Binding-site contacts:
Ligand atom CAM contacts residue GLU69 of chain 1.A at 3.1 Å.
Ligand atom CAV contacts residue PHE164 of chain 1.A at 3.4 Å (hydrophobic).
Ligand atom NAR contacts residue MET101 of chain 1.A at 3.4 Å (h-bond).
Ligand atom CAO contacts residue THR98 of chain 1.A at 3.7 Å.
Ligand atom OBC contacts residue SER162 of chain 1.A at 3.5 Å.
Ligand atom CAF contacts residue ALA50 of chain 1.A at 3.6 Å (hydrophobic).
Ligand atom CAH contacts residue PHE164 of chain 1.A at 3.6 Å (hydrophobic).
Ligand atom CBG contacts residue TYR141 of chain 1.A at 3.3 Å (hydrophobic).
Ligand atom CBH contacts residue TYR141 of chain 1.A at 3.3 Å (hydrophobic).
Ligand atom CAU contacts residue PHE164 of chain 1.A at 3.7 Å (hydrophobic).
Ligand atom NAE contacts residue PHE164 of chain 1.A at 3.3 Å.
Ligand atom CBE contacts residue ASP163 of chain 1.A at 3.6 Å.
Ligand atom CBD contacts residue GLU69 of chain 1.A at 3.5 Å.
Ligand atom FBM contacts residue PHE76 of chain 1.A at 3.6 Å.
Ligand atom FBM contacts residue LEU136 of chain 1.A at 3.7 Å.
Ligand atom CBA contacts residue ASP163 of chain 1.A at 3.3 Å.
Ligand atom CAQ contacts residue TYR100 of chain 1.A at 3.3 Å (hydrophobic).
Ligand atom CBI contacts residue GLU69 of chain 1.A at 3.2 Å.
Ligand atom FBK contacts residue VAL161 of chain 1.A at 3.6 Å.
Ligand atom NAI contacts residue ALA50 of chain 1.A at 3.7 Å.
Ligand atom CBA contacts residue GLU69 of chain 1.A at 3.7 Å.
Ligand atom CAF contacts residue PHE164 of chain 1.A at 3.6 Å (hydrophobic).
Ligand atom NAI contacts residue THR98 of chain 1.A at 3.2 Å (h-bond).
Ligand atom OBC contacts residue ASP163 of chain 1.A at 2.8 Å (salt-bridge).
Ligand atom FBM contacts residue TYR141 of chain 1.A at 3.6 Å.
Ligand atom CAQ contacts residue MET101 of chain 1.A at 3.3 Å (hydrophobic).
Ligand atom FBL contacts residue VAL161 of chain 1.A at 3.7 Å.
Ligand atom NBB contacts residue GLU69 of chain 1.A at 2.8 Å (salt-bridge).
Ligand atom CAD contacts residue PHE164 of chain 1.A at 3.3 Å (hydrophobic).
Ligand atom CBA contacts residue MET73 of chain 1.A at 3.7 Å (hydrophobic).
Ligand atom FBL contacts residue SER162 of chain 1.A at 3.2 Å.
Ligand atom FBK contacts residue ILE81 of chain 1.A at 3.4 Å.
Ligand atom CAJ contacts residue THR98 of chain 1.A at 3.7 Å.
Ligand atom NBB contacts residue MET73 of chain 1.A at 3.4 Å (h-bond).
Ligand atom NAA contacts residue ALA50 of chain 1.A at 3.4 Å.
Ligand atom NAR contacts residue TYR100 of chain 1.A at 3.6 Å.
Ligand atom NBB contacts residue ASP163 of chain 1.A at 3.5 Å (salt-bridge).
Ligand atom CAV contacts residue VAL33 of chain 1.A at 3.6 Å (hydrophobic).
Ligand atom NAA contacts residue PHE164 of chain 1.A at 3.7 Å.
Ligand atom FBL contacts residue HIS143 of chain 1.A at 3.7 Å.

Sequence of chain 1.A:
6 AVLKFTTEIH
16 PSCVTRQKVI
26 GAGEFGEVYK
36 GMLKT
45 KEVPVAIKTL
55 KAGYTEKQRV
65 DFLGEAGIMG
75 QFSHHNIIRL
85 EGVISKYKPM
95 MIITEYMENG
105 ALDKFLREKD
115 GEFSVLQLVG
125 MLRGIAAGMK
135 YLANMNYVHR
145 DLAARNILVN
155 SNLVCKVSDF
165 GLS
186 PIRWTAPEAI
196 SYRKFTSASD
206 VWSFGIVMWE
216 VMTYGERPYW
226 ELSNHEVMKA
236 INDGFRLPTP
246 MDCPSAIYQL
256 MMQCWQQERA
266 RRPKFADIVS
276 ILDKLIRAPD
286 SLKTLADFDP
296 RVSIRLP

A small-molecule ligand and the protein it binds are described below.
Small molecule (SMILES): Cc1ccc(C(=O)Nc2cccc(C(F)(F)F)c2)cc1Nc1nc(-c2ccncc2)nc(-c2ccncc2)n1